Binding-site contacts:
Ligand atom C1 contacts residue MP86 of chain 1.PA at 4.1 Å.
Ligand atom C2 contacts residue WFP1 of chain 1.PA at 2.7 Å.
Ligand atom C6 contacts residue SER70 of chain 1.M at 4.0 Å.
Ligand atom O1 contacts residue WFP1 of chain 1.PA at 2.3 Å (h-bond).
Ligand atom C2 contacts residue ILE46 of chain 1.N at 4.4 Å (hydrophobic).
Ligand atom C7 contacts residue SER70 of chain 1.M at 3.6 Å.
Ligand atom C6 contacts residue GLU44 of chain 1.N at 4.0 Å.
Ligand atom O1 contacts residue ALO2 of chain 1.PA at 2.6 Å (h-bond).
Ligand atom C8 contacts residue LEU41 of chain 1.N at 3.6 Å (hydrophobic).
Ligand atom C2 contacts residue LEU66 of chain 1.M at 4.0 Å (hydrophobic).
Ligand atom C7 contacts residue LEU41 of chain 1.N at 4.1 Å (hydrophobic).
Ligand atom C2 contacts residue MP86 of chain 1.PA at 3.8 Å.
Ligand atom C2 contacts residue ALO2 of chain 1.PA at 4.5 Å.
Ligand atom C5 contacts residue LEU41 of chain 1.N at 4.5 Å (hydrophobic).
Ligand atom C1 contacts residue LEU66 of chain 1.M at 4.0 Å (hydrophobic).
Ligand atom C1 contacts residue TYR80 of chain 1.N at 3.7 Å (hydrophobic).
Ligand atom C1 contacts residue ALA5 of chain 1.PA at 4.4 Å (hydrophobic).
Ligand atom C8 contacts residue PHE67 of chain 1.M at 4.2 Å (hydrophobic).
Ligand atom C7 contacts residue LEU66 of chain 1.M at 3.8 Å (hydrophobic).
Ligand atom C5 contacts residue SER70 of chain 1.M at 4.1 Å.
Ligand atom O1 contacts residue PHE100 of chain 1.M at 4.4 Å.
Ligand atom C7 contacts residue PHE67 of chain 1.M at 3.8 Å (hydrophobic).
Ligand atom C8 contacts residue ARG40 of chain 1.N at 4.0 Å.
Ligand atom C1 contacts residue WFP1 of chain 1.PA at 1.5 Å.
Ligand atom C3 contacts residue LEU66 of chain 1.M at 3.9 Å (hydrophobic).
Ligand atom C2 contacts residue TYR80 of chain 1.N at 3.6 Å (hydrophobic).
Ligand atom C4 contacts residue LEU66 of chain 1.M at 3.8 Å (hydrophobic).
Ligand atom C5 contacts residue LEU66 of chain 1.M at 4.2 Å (hydrophobic).
Ligand atom C1 contacts residue ALO2 of chain 1.PA at 3.1 Å.
Ligand atom C6 contacts residue LEU41 of chain 1.N at 4.1 Å (hydrophobic).
Ligand atom C4 contacts residue LEU41 of chain 1.N at 3.8 Å (hydrophobic).
Ligand atom C3 contacts residue WFP1 of chain 1.PA at 3.9 Å.
Ligand atom O1 contacts residue LEU66 of chain 1.M at 4.1 Å.

The small molecule below binds the protein below.
Small molecule (SMILES): CCCCCCCC(=O)O

Sequence of chain 1.N:
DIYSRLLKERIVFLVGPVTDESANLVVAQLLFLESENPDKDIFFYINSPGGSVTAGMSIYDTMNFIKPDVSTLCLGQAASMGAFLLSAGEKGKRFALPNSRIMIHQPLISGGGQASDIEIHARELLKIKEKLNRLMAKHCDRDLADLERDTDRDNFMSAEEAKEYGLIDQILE

Sequence of chain 1.PA:
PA

Sequence of chain 1.M:
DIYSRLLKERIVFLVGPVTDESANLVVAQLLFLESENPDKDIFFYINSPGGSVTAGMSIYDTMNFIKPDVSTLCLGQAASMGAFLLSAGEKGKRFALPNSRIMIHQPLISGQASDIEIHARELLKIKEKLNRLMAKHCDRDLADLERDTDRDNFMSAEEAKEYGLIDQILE